Binding-site contacts:
Ligand atom C23 contacts residue PHE16 of chain 1.B at 3.5 Å (hydrophobic).
Ligand atom N3 contacts residue ILE98 of chain 1.B at 2.9 Å (h-bond).
Ligand atom C20 contacts residue LEU101 of chain 1.B at 3.5 Å (hydrophobic).
Ligand atom C22 contacts residue GLN17 of chain 1.B at 3.6 Å.
Ligand atom C4 contacts residue ASN100 of chain 1.B at 3.2 Å.
Ligand atom C8 contacts residue TRP156 of chain 1.B at 3.6 Å (hydrophobic).
Ligand atom C1 contacts residue PHE132 of chain 1.B at 3.6 Å (hydrophobic).
Ligand atom C25 contacts residue ILE98 of chain 1.B at 3.6 Å (hydrophobic).
Ligand atom N4 contacts residue TRP156 of chain 1.B at 3.4 Å (h-bond).
Ligand atom C25 contacts residue ASN100 of chain 1.B at 3.6 Å.
Ligand atom O3 contacts residue PHE16 of chain 1.B at 3.5 Å.
Ligand atom C18 contacts residue GLN17 of chain 1.B at 3.6 Å.
Ligand atom C23 contacts residue ASN100 of chain 1.B at 3.4 Å.
Ligand atom N3 contacts residue PHE164 of chain 1.B at 3.5 Å.
Ligand atom C3 contacts residue ASN100 of chain 1.B at 3.4 Å.
Ligand atom C19 contacts residue ASN45 of chain 1.B at 3.6 Å.
Ligand atom O1 contacts residue ILE104 of chain 1.B at 3.4 Å.
Ligand atom C11 contacts residue ILE98 of chain 1.B at 3.4 Å (hydrophobic).
Ligand atom C25 contacts residue PHE164 of chain 1.B at 3.5 Å (hydrophobic).
Ligand atom O1 contacts residue PHE132 of chain 1.B at 3.6 Å.
Ligand atom C7 contacts residue PHE132 of chain 1.B at 3.5 Å (hydrophobic).
Ligand atom C25 contacts residue LEU97 of chain 1.B at 3.3 Å (hydrophobic).
Ligand atom C21 contacts residue TRP156 of chain 1.B at 3.4 Å (hydrophobic).
Ligand atom N2 contacts residue ASN100 of chain 1.B at 3.5 Å (h-bond).
Ligand atom N2 contacts residue TYR133 of chain 1.B at 2.7 Å (h-bond).
Ligand atom C26 contacts residue TRP156 of chain 1.B at 3.4 Å (hydrophobic).
Ligand atom C15 contacts residue THR178 of chain 1.B at 3.7 Å.
Ligand atom C2 contacts residue TRP156 of chain 1.B at 3.6 Å (hydrophobic).
Ligand atom O2 contacts residue ASN45 of chain 1.B at 3.6 Å.
Ligand atom C27 contacts residue PHE164 of chain 1.B at 3.5 Å (hydrophobic).
Ligand atom C5 contacts residue TYR133 of chain 1.B at 3.3 Å (hydrophobic).
Ligand atom C23 contacts residue TYR133 of chain 1.B at 3.2 Å (hydrophobic).
Ligand atom C16 contacts residue VAL180 of chain 1.B at 3.5 Å (hydrophobic).
Ligand atom C19 contacts residue ASP87 of chain 1.B at 3.0 Å.
Ligand atom C26 contacts residue LEU97 of chain 1.B at 2.9 Å (hydrophobic).
Ligand atom O3 contacts residue GLN17 of chain 1.B at 2.9 Å (h-bond).
Ligand atom C5 contacts residue ASN100 of chain 1.B at 3.4 Å.
Ligand atom C11 contacts residue ALA15 of chain 1.B at 3.4 Å (hydrophobic).
Ligand atom C28 contacts residue GLN17 of chain 1.B at 3.6 Å.
Ligand atom C6 contacts residue TYR133 of chain 1.B at 3.6 Å (hydrophobic).

The small molecule below binds the protein below.
Small molecule (SMILES): COc1cccc(C(=O)NC2C[C@H]3CC[C@@H](C2)N3c2ccc(C(=O)NCc3ccccc3)cn2)c1C

Sequence of chain 1.B:
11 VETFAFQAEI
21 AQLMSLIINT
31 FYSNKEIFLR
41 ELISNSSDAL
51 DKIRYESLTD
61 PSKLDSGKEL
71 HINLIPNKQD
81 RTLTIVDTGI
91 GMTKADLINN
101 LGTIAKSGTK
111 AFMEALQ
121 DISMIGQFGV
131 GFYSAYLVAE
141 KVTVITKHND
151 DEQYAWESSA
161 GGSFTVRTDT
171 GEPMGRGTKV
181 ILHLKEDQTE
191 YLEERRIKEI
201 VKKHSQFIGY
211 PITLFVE